Sequence of chain 1.C:
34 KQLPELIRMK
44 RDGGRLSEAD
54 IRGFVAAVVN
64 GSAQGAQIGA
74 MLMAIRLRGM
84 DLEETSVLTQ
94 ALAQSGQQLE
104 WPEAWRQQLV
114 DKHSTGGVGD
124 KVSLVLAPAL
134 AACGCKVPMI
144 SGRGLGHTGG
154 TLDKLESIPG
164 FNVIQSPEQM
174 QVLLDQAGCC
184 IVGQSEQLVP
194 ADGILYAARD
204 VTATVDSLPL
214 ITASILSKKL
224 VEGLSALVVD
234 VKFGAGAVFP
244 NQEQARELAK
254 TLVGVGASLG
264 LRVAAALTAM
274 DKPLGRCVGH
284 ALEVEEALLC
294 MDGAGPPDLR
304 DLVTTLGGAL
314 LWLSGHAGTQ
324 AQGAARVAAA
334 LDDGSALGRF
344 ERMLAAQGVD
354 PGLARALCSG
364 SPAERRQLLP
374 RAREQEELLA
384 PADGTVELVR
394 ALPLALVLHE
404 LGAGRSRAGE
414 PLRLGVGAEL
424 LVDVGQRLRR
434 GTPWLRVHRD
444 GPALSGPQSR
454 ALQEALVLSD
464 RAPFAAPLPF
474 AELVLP

This small molecule binds to this protein.
Small molecule (SMILES): Cc1c[nH]c(=O)[nH]c1=O

Binding-site contacts:
Ligand atom C2 contacts residue HIS116 of chain 1.C at 3.5 Å.
Ligand atom N3 contacts residue LYS221 of chain 1.C at 4.0 Å.
Ligand atom N3 contacts residue TYR199 of chain 1.C at 3.6 Å.
Ligand atom O2 contacts residue ILE218 of chain 1.C at 4.2 Å.
Ligand atom O4 contacts residue ILE214 of chain 1.C at 3.6 Å.
Ligand atom N1 contacts residue HIS116 of chain 1.C at 3.2 Å (h-bond).
Ligand atom C4 contacts residue ILE218 of chain 1.C at 4.0 Å (hydrophobic).
Ligand atom C2 contacts residue ILE218 of chain 1.C at 3.7 Å (hydrophobic).
Ligand atom N1 contacts residue SER117 of chain 1.C at 3.7 Å.
Ligand atom N1 contacts residue TYR199 of chain 1.C at 4.2 Å.
Ligand atom N3 contacts residue ARG202 of chain 1.C at 4.3 Å.
Ligand atom CM5 contacts residue THR118 of chain 1.C at 3.1 Å.
Ligand atom C6 contacts residue LEU148 of chain 1.C at 4.0 Å (hydrophobic).
Ligand atom C2 contacts residue TYR199 of chain 1.C at 3.5 Å (hydrophobic).
Ligand atom C5 contacts residue ILE218 of chain 1.C at 4.2 Å (hydrophobic).
Ligand atom C2 contacts residue SER217 of chain 1.C at 3.8 Å.
Ligand atom O2 contacts residue TYR199 of chain 1.C at 3.5 Å.
Ligand atom CM5 contacts residue ILE214 of chain 1.C at 3.8 Å (hydrophobic).
Ligand atom CM5 contacts residue LEU148 of chain 1.C at 3.7 Å (hydrophobic).
Ligand atom C6 contacts residue THR118 of chain 1.C at 3.6 Å.
Ligand atom C6 contacts residue ILE218 of chain 1.C at 4.1 Å (hydrophobic).
Ligand atom C4 contacts residue LEU148 of chain 1.C at 3.6 Å (hydrophobic).
Ligand atom C4 contacts residue TYR199 of chain 1.C at 4.3 Å (hydrophobic).
Ligand atom N3 contacts residue LEU148 of chain 1.C at 4.2 Å.
Ligand atom C5 contacts residue ILE214 of chain 1.C at 4.3 Å (hydrophobic).
Ligand atom N3 contacts residue ILE218 of chain 1.C at 3.8 Å.
Ligand atom O2 contacts residue LYS221 of chain 1.C at 2.6 Å (salt-bridge).
Ligand atom C2 contacts residue LYS221 of chain 1.C at 3.7 Å.
Ligand atom O2 contacts residue SER217 of chain 1.C at 3.7 Å.
Ligand atom C6 contacts residue SER117 of chain 1.C at 3.5 Å.
Ligand atom C5 contacts residue LEU148 of chain 1.C at 3.5 Å (hydrophobic).
Ligand atom O4 contacts residue SER217 of chain 1.C at 3.5 Å.
Ligand atom O4 contacts residue LEU148 of chain 1.C at 3.9 Å.
Ligand atom C5 contacts residue THR118 of chain 1.C at 3.9 Å.
Ligand atom N1 contacts residue ILE218 of chain 1.C at 3.9 Å.
Ligand atom C4 contacts residue SER217 of chain 1.C at 3.7 Å.
Ligand atom O2 contacts residue HIS116 of chain 1.C at 3.0 Å (h-bond).
Ligand atom O4 contacts residue ARG202 of chain 1.C at 2.9 Å (salt-bridge).
Ligand atom N3 contacts residue SER217 of chain 1.C at 2.9 Å (h-bond).
Ligand atom C4 contacts residue ARG202 of chain 1.C at 4.0 Å.